Sequence of chain 2.A:
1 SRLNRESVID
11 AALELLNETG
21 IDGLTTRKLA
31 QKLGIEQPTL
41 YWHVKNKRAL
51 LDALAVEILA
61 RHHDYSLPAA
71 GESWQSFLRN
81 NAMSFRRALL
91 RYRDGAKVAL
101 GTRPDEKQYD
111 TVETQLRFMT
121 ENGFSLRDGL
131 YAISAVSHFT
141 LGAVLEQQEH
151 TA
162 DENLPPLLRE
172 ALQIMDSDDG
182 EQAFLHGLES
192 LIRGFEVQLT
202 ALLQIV

Sequence of chain 1.A:
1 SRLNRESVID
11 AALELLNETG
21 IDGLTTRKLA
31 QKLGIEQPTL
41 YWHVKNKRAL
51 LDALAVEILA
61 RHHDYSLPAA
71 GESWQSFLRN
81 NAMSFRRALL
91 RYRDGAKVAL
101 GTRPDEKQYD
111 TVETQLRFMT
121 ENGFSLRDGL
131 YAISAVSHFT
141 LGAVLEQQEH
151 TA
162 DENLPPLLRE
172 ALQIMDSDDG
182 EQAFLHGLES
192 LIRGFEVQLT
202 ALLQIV

Binding-site contacts:
Ligand atom O21 contacts residue GLN115 of chain 1.A at 3.2 Å (h-bond).
Ligand atom C7 contacts residue LEU169 of chain 2.A at 3.9 Å (hydrophobic).
Ligand atom C10 contacts residue MET176 of chain 2.A at 3.8 Å (hydrophobic).
Ligand atom C4A contacts residue GLN115 of chain 1.A at 3.7 Å.
Ligand atom C11 contacts residue MG1 of chain 1.C at 3.2 Å.
Ligand atom O5 contacts residue GLN115 of chain 1.A at 2.5 Å (h-bond).
Ligand atom C42 contacts residue ASN81 of chain 1.A at 3.3 Å.
Ligand atom C41 contacts residue SER137 of chain 1.A at 3.5 Å.
Ligand atom C10 contacts residue PRO104 of chain 1.A at 3.7 Å (hydrophobic).
Ligand atom C5B contacts residue MG1 of chain 1.C at 3.6 Å.
Ligand atom C21 contacts residue GLN115 of chain 1.A at 3.7 Å.
Ligand atom C9 contacts residue LEU173 of chain 2.A at 3.9 Å (hydrophobic).
Ligand atom C21 contacts residue HIS63 of chain 1.A at 3.7 Å.
Ligand atom O21 contacts residue SER66 of chain 1.A at 2.9 Å (h-bond).
Ligand atom O1 contacts residue VAL112 of chain 1.A at 3.7 Å.
Ligand atom O10 contacts residue ARG103 of chain 1.A at 3.3 Å.
Ligand atom C3 contacts residue GLN115 of chain 1.A at 3.5 Å.
Ligand atom O3 contacts residue GLN115 of chain 1.A at 3.4 Å (h-bond).
Ligand atom C5 contacts residue GLN115 of chain 1.A at 3.0 Å.
Ligand atom O5 contacts residue ILE133 of chain 1.A at 3.4 Å.
Ligand atom C3 contacts residue HIS63 of chain 1.A at 3.8 Å.
Ligand atom C4 contacts residue ASN81 of chain 1.A at 3.6 Å.
Ligand atom C2 contacts residue GLN115 of chain 1.A at 3.8 Å.
Ligand atom O3 contacts residue HIS63 of chain 1.A at 2.7 Å (h-bond).
Ligand atom C42 contacts residue SER137 of chain 1.A at 3.8 Å.
Ligand atom C6B contacts residue PRO104 of chain 1.A at 3.7 Å (hydrophobic).
Ligand atom O12 contacts residue MG1 of chain 1.C at 2.0 Å.
Ligand atom C42 contacts residue PHE85 of chain 1.A at 3.6 Å (hydrophobic).
Ligand atom C41 contacts residue ASN81 of chain 1.A at 2.9 Å.
Ligand atom C6A contacts residue PRO104 of chain 1.A at 3.7 Å (hydrophobic).
Ligand atom O13 contacts residue PHE85 of chain 1.A at 3.6 Å.
Ligand atom C9 contacts residue MET176 of chain 2.A at 3.1 Å (hydrophobic).
Ligand atom O11 contacts residue MG1 of chain 1.C at 2.2 Å.
Ligand atom C4 contacts residue GLN115 of chain 1.A at 3.3 Å.
Ligand atom C5A contacts residue ILE133 of chain 1.A at 3.9 Å (hydrophobic).
Ligand atom O21 contacts residue HIS63 of chain 1.A at 3.2 Å (h-bond).
Ligand atom O3 contacts residue ASN81 of chain 1.A at 3.0 Å (h-bond).
Ligand atom O10 contacts residue MET176 of chain 2.A at 3.7 Å.
Ligand atom N4 contacts residue ASN81 of chain 1.A at 2.6 Å (h-bond).
Ligand atom C12 contacts residue MG1 of chain 1.C at 3.1 Å.

The protein below binds the small molecule below.
Small molecule (SMILES): C[C@H]1c2cccc(O)c2C(=O)C2=C(O)[C@]3(O)C(=O)C(C(N)=O)=C(O)[C@@H](N(C)C)[C@@H]3[C@@H](O)[C@@H]21